Sequence of chain 2.A:
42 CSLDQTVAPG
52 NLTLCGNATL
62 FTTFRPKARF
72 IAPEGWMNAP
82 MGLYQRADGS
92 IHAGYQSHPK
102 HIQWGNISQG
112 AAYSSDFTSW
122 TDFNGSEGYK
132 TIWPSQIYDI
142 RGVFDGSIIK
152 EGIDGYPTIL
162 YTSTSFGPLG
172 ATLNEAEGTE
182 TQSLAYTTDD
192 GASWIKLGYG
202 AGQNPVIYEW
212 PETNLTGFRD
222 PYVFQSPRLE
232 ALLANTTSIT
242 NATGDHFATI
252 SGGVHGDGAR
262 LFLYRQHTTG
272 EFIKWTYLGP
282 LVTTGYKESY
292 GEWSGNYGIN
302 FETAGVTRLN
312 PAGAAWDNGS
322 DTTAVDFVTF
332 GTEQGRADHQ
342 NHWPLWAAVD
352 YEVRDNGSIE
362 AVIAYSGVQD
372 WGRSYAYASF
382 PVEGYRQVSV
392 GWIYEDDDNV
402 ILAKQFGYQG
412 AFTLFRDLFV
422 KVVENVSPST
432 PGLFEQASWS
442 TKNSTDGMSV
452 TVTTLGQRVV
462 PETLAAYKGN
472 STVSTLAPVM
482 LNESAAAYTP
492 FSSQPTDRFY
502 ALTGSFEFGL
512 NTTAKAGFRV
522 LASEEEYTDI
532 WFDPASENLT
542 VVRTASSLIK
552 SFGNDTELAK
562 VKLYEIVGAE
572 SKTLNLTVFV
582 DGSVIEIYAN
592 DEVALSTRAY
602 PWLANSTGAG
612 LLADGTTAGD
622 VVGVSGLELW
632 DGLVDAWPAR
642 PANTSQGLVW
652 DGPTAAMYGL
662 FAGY

The protein below binds the small molecule below.
Small molecule (SMILES): CC(=O)N[C@@H]1[C@@H](O)[C@H](O)[C@@H](CO)O[C@H]1O

Binding-site contacts:
Ligand atom O6 contacts residue SER646 of chain 2.A at 4.3 Å.
Ligand atom C2 contacts residue ALA59 of chain 2.A at 3.8 Å (hydrophobic).
Ligand atom C1 contacts residue SER646 of chain 2.A at 4.0 Å.
Ligand atom C6 contacts residue GLY648 of chain 2.A at 4.0 Å.
Ligand atom O7 contacts residue ASN644 of chain 2.A at 3.2 Å (h-bond).
Ligand atom O3 contacts residue THR60 of chain 2.A at 4.4 Å.
Ligand atom C3 contacts residue ASN644 of chain 2.A at 3.8 Å.
Ligand atom C1 contacts residue ALA59 of chain 2.A at 4.2 Å (hydrophobic).
Ligand atom O3 contacts residue ASN58 of chain 2.A at 4.1 Å.
Ligand atom C1 contacts residue ASN644 of chain 2.A at 1.4 Å.
Ligand atom N2 contacts residue THR60 of chain 2.A at 4.3 Å.
Ligand atom C8 contacts residue ALA59 of chain 2.A at 3.6 Å (hydrophobic).
Ligand atom C4 contacts residue ASN644 of chain 2.A at 4.2 Å.
Ligand atom C8 contacts residue PHE62 of chain 2.A at 4.4 Å (hydrophobic).
Ligand atom C3 contacts residue ASN58 of chain 2.A at 4.0 Å.
Ligand atom O3 contacts residue ALA59 of chain 2.A at 4.2 Å.
Ligand atom C5 contacts residue SER646 of chain 2.A at 3.7 Å.
Ligand atom C3 contacts residue ALA59 of chain 2.A at 3.8 Å (hydrophobic).
Ligand atom O4 contacts residue ASN58 of chain 2.A at 3.9 Å.
Ligand atom C5 contacts residue ASN644 of chain 2.A at 3.6 Å.
Ligand atom C8 contacts residue THR60 of chain 2.A at 3.4 Å.
Ligand atom N2 contacts residue ALA59 of chain 2.A at 2.9 Å (h-bond).
Ligand atom C2 contacts residue ASN644 of chain 2.A at 2.5 Å.
Ligand atom C7 contacts residue ALA59 of chain 2.A at 3.7 Å (hydrophobic).
Ligand atom O5 contacts residue SER646 of chain 2.A at 3.8 Å.
Ligand atom O5 contacts residue ASN644 of chain 2.A at 2.3 Å (h-bond).
Ligand atom N2 contacts residue ASN644 of chain 2.A at 2.9 Å (h-bond).
Ligand atom C6 contacts residue SER646 of chain 2.A at 3.8 Å.
Ligand atom C8 contacts residue ASN644 of chain 2.A at 4.4 Å.
Ligand atom C7 contacts residue ASN644 of chain 2.A at 3.2 Å.
Ligand atom C5 contacts residue ALA59 of chain 2.A at 4.5 Å (hydrophobic).